The small molecule below binds the protein below.
Small molecule (SMILES): CC(=O)N[C@@H]1[C@@H](O[C@@H]2O[C@H](CO)[C@H](O)[C@H](O[C@]3(C(=O)O)C[C@H](O)[C@@H](NC(C)=O)[C@H]([C@H](O)[C@H](O)CO)O3)[C@H]2O)[C@H](O)[C@@H](CO)O[C@H]1O

Binding-site contacts:
Ligand atom O1B contacts residue GLN226 of chain 1.C at 2.5 Å (h-bond).
Ligand atom C2 contacts residue GLN226 of chain 1.C at 3.8 Å.
Ligand atom C4 contacts residue GLY135 of chain 1.C at 3.7 Å.
Ligand atom O1B contacts residue SER137 of chain 1.C at 3.8 Å.
Ligand atom O9 contacts residue HIS183 of chain 1.C at 3.5 Å (h-bond).
Ligand atom C8 contacts residue TYR98 of chain 1.C at 3.8 Å (hydrophobic).
Ligand atom O9 contacts residue GLN226 of chain 1.C at 3.4 Å (h-bond).
Ligand atom O1B contacts residue SER136 of chain 1.C at 2.5 Å (h-bond).
Ligand atom C9 contacts residue GLN226 of chain 1.C at 4.1 Å.
Ligand atom C7 contacts residue TRP153 of chain 1.C at 3.5 Å (hydrophobic).
Ligand atom C11 contacts residue THR155 of chain 1.C at 3.9 Å.
Ligand atom C10 contacts residue GLY135 of chain 1.C at 3.7 Å.
Ligand atom O8 contacts residue GLN226 of chain 1.C at 2.7 Å (h-bond).
Ligand atom C9 contacts residue GLU190 of chain 1.C at 3.3 Å.
Ligand atom C9 contacts residue TYR98 of chain 1.C at 3.1 Å (hydrophobic).
Ligand atom O7 contacts residue LEU194 of chain 1.C at 3.5 Å.
Ligand atom O3 contacts residue GLN226 of chain 1.C at 3.5 Å (h-bond).
Ligand atom O1A contacts residue SER137 of chain 1.C at 2.8 Å (h-bond).
Ligand atom O8 contacts residue TYR98 of chain 1.C at 3.2 Å.
Ligand atom C8 contacts residue GLN226 of chain 1.C at 3.5 Å.
Ligand atom O4 contacts residue GLN226 of chain 1.C at 3.5 Å (h-bond).
Ligand atom O1A contacts residue SER136 of chain 1.C at 3.2 Å.
Ligand atom C1 contacts residue SER136 of chain 1.C at 3.2 Å.
Ligand atom O8 contacts residue TRP153 of chain 1.C at 3.7 Å.
Ligand atom O6 contacts residue GLN226 of chain 1.C at 4.0 Å.
Ligand atom C1 contacts residue GLN226 of chain 1.C at 3.2 Å.
Ligand atom O10 contacts residue LEU194 of chain 1.C at 3.8 Å.
Ligand atom C6 contacts residue GLU190 of chain 1.C at 3.7 Å.
Ligand atom C11 contacts residue TRP153 of chain 1.C at 3.5 Å (hydrophobic).
Ligand atom C9 contacts residue TRP153 of chain 1.C at 3.6 Å (hydrophobic).
Ligand atom C1 contacts residue SER137 of chain 1.C at 3.7 Å.
Ligand atom C11 contacts residue GLY135 of chain 1.C at 3.8 Å.
Ligand atom N5 contacts residue GLY135 of chain 1.C at 2.9 Å (h-bond).
Ligand atom O1A contacts residue GLN226 of chain 1.C at 4.0 Å.
Ligand atom O9 contacts residue GLU190 of chain 1.C at 3.0 Å (salt-bridge).
Ligand atom O9 contacts residue TYR98 of chain 1.C at 2.7 Å (h-bond).
Ligand atom O9 contacts residue GLY228 of chain 1.C at 4.0 Å.
Ligand atom C9 contacts residue HIS183 of chain 1.C at 3.4 Å.
Ligand atom C8 contacts residue TRP153 of chain 1.C at 3.8 Å (hydrophobic).
Ligand atom C5 contacts residue GLY135 of chain 1.C at 3.7 Å.

Sequence of chain 1.C:
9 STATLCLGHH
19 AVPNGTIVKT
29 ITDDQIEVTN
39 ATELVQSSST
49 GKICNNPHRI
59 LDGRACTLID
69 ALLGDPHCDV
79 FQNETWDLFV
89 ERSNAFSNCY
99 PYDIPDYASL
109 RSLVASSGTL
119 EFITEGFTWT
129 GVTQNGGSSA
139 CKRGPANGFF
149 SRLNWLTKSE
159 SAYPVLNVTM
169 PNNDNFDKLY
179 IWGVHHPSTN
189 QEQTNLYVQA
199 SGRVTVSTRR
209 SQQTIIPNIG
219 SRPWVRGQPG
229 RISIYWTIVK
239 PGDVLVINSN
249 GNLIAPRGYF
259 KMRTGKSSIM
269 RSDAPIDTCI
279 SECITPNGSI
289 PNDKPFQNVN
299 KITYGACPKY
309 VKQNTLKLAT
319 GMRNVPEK